Sequence of chain 1.E:
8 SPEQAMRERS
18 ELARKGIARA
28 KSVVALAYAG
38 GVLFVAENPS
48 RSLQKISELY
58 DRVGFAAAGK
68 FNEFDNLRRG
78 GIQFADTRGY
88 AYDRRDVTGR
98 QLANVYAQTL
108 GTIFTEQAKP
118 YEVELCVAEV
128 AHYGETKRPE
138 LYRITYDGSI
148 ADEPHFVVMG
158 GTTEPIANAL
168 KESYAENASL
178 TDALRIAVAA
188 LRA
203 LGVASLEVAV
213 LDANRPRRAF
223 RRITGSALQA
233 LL

This protein binds this small molecule.
Small molecule (SMILES): CC(C)C[C@H](NC(=O)[C@H](Cc1ccc(O)cc1)NC(=O)[C@H](CCC(N)=O)NC(=O)CN)C(=O)O

Sequence of chain 1.F:
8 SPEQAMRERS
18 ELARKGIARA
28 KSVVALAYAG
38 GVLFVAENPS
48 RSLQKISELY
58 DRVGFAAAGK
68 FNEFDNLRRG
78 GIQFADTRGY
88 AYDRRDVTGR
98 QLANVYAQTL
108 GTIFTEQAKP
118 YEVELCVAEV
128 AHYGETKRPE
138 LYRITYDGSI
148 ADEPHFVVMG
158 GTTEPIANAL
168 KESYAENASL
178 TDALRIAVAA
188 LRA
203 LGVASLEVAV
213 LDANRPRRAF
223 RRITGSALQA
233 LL

Binding-site contacts:
Ligand atom CA contacts residue LYS67 of chain 1.F at 3.7 Å.
Ligand atom CD2 contacts residue GLY23 of chain 1.F at 3.4 Å.
Ligand atom CD2 contacts residue LYS28 of chain 1.F at 3.4 Å.
Ligand atom C contacts residue GLY66 of chain 1.F at 3.6 Å.
Ligand atom CA contacts residue GLY66 of chain 1.F at 3.3 Å.
Ligand atom CA contacts residue SER146 of chain 1.E at 3.2 Å.
Ligand atom CD1 contacts residue ARG26 of chain 1.F at 3.8 Å.
Ligand atom CB contacts residue ILE147 of chain 1.E at 3.8 Å (hydrophobic).
Ligand atom O contacts residue GLY66 of chain 1.F at 3.7 Å.
Ligand atom O contacts residue LYS67 of chain 1.F at 3.1 Å.
Ligand atom CB contacts residue LYS28 of chain 1.F at 3.5 Å.
Ligand atom CG contacts residue ARG26 of chain 1.F at 3.4 Å.
Ligand atom N contacts residue SER146 of chain 1.E at 3.0 Å (h-bond).
Ligand atom O contacts residue ALA27 of chain 1.F at 3.6 Å.
Ligand atom N contacts residue SER146 of chain 1.E at 3.0 Å (h-bond).
Ligand atom CG contacts residue ILE147 of chain 1.E at 3.6 Å (hydrophobic).
Ligand atom CD2 contacts residue LYS67 of chain 1.F at 3.8 Å.
Ligand atom CD1 contacts residue PRO46 of chain 1.F at 3.6 Å (hydrophobic).
Ligand atom OH contacts residue GLU119 of chain 1.F at 3.1 Å (salt-bridge).
Ligand atom O contacts residue GLY66 of chain 1.F at 3.7 Å.
Ligand atom CB contacts residue ARG26 of chain 1.F at 3.2 Å.
Ligand atom OE1 contacts residue ILE147 of chain 1.E at 3.7 Å.
Ligand atom O contacts residue PHE68 of chain 1.F at 3.6 Å (h-bond).
Ligand atom NE2 contacts residue ILE147 of chain 1.E at 2.3 Å (h-bond).
Ligand atom OH contacts residue ARG26 of chain 1.F at 3.8 Å.
Ligand atom CE2 contacts residue GLU119 of chain 1.F at 3.7 Å.
Ligand atom C contacts residue SER146 of chain 1.E at 3.4 Å.
Ligand atom OE1 contacts residue LEU50 of chain 1.F at 3.4 Å.
Ligand atom CE2 contacts residue GLY23 of chain 1.F at 3.3 Å.
Ligand atom CD contacts residue LEU50 of chain 1.F at 3.6 Å (hydrophobic).
Ligand atom CD2 contacts residue GLY66 of chain 1.F at 3.8 Å.
Ligand atom N contacts residue ASP144 of chain 1.E at 3.5 Å (salt-bridge).
Ligand atom O contacts residue ASN45 of chain 1.F at 2.8 Å (h-bond).
Ligand atom CB contacts residue ALA27 of chain 1.F at 3.6 Å (hydrophobic).
Ligand atom O contacts residue LYS28 of chain 1.F at 3.5 Å (salt-bridge).
Ligand atom CG contacts residue LEU50 of chain 1.F at 3.8 Å (hydrophobic).
Ligand atom CD contacts residue ILE147 of chain 1.E at 3.0 Å (hydrophobic).
Ligand atom CG contacts residue PHE68 of chain 1.F at 3.7 Å (hydrophobic).
Ligand atom O contacts residue PHE68 of chain 1.F at 3.0 Å (h-bond).
Ligand atom CA contacts residue ASP144 of chain 1.E at 3.6 Å.